Sequence of chain 2.A:
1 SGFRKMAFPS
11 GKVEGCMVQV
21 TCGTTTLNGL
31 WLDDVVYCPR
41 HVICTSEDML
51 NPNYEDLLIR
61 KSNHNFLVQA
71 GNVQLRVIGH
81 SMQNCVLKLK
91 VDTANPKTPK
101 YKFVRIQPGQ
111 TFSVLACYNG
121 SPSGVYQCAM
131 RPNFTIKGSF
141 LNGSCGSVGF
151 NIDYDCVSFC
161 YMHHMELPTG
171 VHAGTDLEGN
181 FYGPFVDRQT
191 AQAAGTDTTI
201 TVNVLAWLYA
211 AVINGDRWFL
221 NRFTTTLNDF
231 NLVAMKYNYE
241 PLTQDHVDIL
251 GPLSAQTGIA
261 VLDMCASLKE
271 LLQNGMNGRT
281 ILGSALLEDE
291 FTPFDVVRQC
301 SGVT

Binding-site contacts:
Ligand atom N3 contacts residue HIS172 of chain 2.A at 3.5 Å.
Ligand atom C11 contacts residue MET49 of chain 2.A at 3.6 Å (hydrophobic).
Ligand atom N2 contacts residue HIS164 of chain 2.A at 3.8 Å.
Ligand atom C16 contacts residue ASN142 of chain 2.A at 3.4 Å.
Ligand atom C17 contacts residue GLU166 of chain 2.A at 3.2 Å.
Ligand atom N3 contacts residue GLU166 of chain 2.A at 3.4 Å.
Ligand atom C12 contacts residue HIS41 of chain 2.A at 3.8 Å.
Ligand atom C15 contacts residue LEU141 of chain 2.A at 3.8 Å (hydrophobic).
Ligand atom O contacts residue GLY143 of chain 2.A at 2.9 Å (h-bond).
Ligand atom C18 contacts residue GLU166 of chain 2.A at 3.8 Å.
Ligand atom N3 contacts residue PHE140 of chain 2.A at 3.4 Å.
Ligand atom C1 contacts residue DMS1 of chain 2.G at 3.4 Å.
Ligand atom C10 contacts residue MET49 of chain 2.A at 3.6 Å (hydrophobic).
Ligand atom C10 contacts residue ARG188 of chain 2.A at 3.5 Å.
Ligand atom O contacts residue CYS145 of chain 2.A at 3.1 Å (h-bond).
Ligand atom C10 contacts residue MET165 of chain 2.A at 3.7 Å (hydrophobic).
Ligand atom C3 contacts residue DMS1 of chain 2.G at 3.2 Å.
Ligand atom C9 contacts residue GLN189 of chain 2.A at 3.4 Å.
Ligand atom C18 contacts residue SER144 of chain 2.A at 3.8 Å.
Ligand atom C6 contacts residue HIS41 of chain 2.A at 3.8 Å.
Ligand atom C4 contacts residue CYS145 of chain 2.A at 3.8 Å (hydrophobic).
Ligand atom C contacts residue THR26 of chain 2.A at 3.3 Å.
Ligand atom O contacts residue ASN142 of chain 2.A at 3.6 Å.
Ligand atom C5 contacts residue HIS164 of chain 2.A at 3.6 Å.
Ligand atom C17 contacts residue PHE140 of chain 2.A at 3.1 Å (hydrophobic).
Ligand atom C18 contacts residue HIS163 of chain 2.A at 2.8 Å.
Ligand atom N5 contacts residue THR26 of chain 2.A at 2.7 Å (h-bond).
Ligand atom C6 contacts residue HIS164 of chain 2.A at 3.6 Å.
Ligand atom C16 contacts residue LEU141 of chain 2.A at 3.5 Å (hydrophobic).
Ligand atom C2 contacts residue DMS1 of chain 2.G at 3.5 Å.
Ligand atom C10 contacts residue GLN189 of chain 2.A at 3.8 Å.
Ligand atom C11 contacts residue MET165 of chain 2.A at 3.5 Å (hydrophobic).
Ligand atom C12 contacts residue HIS164 of chain 2.A at 3.5 Å.
Ligand atom C15 contacts residue ASN142 of chain 2.A at 3.3 Å.
Ligand atom N4 contacts residue CYS145 of chain 2.A at 3.3 Å (h-bond).
Ligand atom N contacts residue THR26 of chain 2.A at 3.4 Å (h-bond).
Ligand atom N3 contacts residue HIS163 of chain 2.A at 3.2 Å (h-bond).
Ligand atom N4 contacts residue THR26 of chain 2.A at 3.8 Å.
Ligand atom C13 contacts residue HIS164 of chain 2.A at 3.4 Å.
Ligand atom C12 contacts residue MET165 of chain 2.A at 3.5 Å (hydrophobic).

Sequence of chain 1.A:
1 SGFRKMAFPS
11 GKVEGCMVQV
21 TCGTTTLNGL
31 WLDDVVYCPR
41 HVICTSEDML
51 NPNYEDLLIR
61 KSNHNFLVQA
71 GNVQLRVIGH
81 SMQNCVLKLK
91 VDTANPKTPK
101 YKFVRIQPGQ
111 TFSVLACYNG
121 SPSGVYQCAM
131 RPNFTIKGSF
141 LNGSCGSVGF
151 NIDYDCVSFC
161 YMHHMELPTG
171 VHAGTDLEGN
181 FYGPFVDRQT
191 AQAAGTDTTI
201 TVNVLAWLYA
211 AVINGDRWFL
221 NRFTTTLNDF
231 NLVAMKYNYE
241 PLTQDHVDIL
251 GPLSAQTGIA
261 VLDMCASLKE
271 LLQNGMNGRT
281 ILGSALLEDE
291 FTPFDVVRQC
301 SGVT

This protein binds this small molecule.
Small molecule (SMILES): Cn1cc(CNC(=O)N(CCc2ccccc2)Cc2cccnc2)nn1